Binding-site contacts:
Ligand atom C5' contacts residue THR24 of chain 1.B at 3.6 Å.
Ligand atom C5 contacts residue HIS67 of chain 1.B at 3.7 Å.
Ligand atom P contacts residue TYR62 of chain 1.B at 3.7 Å.
Ligand atom P contacts residue THR24 of chain 1.B at 3.7 Å.
Ligand atom C2 contacts residue HIS67 of chain 1.B at 3.4 Å.
Ligand atom C3' contacts residue ASP21 of chain 1.B at 3.3 Å.
Ligand atom C4 contacts residue HIS67 of chain 1.B at 3.4 Å.
Ligand atom C2 contacts residue GLN69 of chain 1.B at 3.7 Å.
Ligand atom N4 contacts residue CYS95 of chain 1.B at 2.8 Å (h-bond).
Ligand atom O3' contacts residue ASP21 of chain 1.B at 2.4 Å (salt-bridge).
Ligand atom O2 contacts residue VAL26 of chain 1.B at 3.7 Å.
Ligand atom O5' contacts residue LYS61 of chain 1.B at 3.1 Å (salt-bridge).
Ligand atom O1P contacts residue LYS61 of chain 1.B at 2.8 Å (salt-bridge).
Ligand atom O3' contacts residue VAL65 of chain 1.B at 3.5 Å.
Ligand atom C2' contacts residue HIS67 of chain 1.B at 3.7 Å.
Ligand atom N4 contacts residue PRO94 of chain 1.B at 3.3 Å.
Ligand atom N4 contacts residue PHE93 of chain 1.B at 3.5 Å (h-bond).
Ligand atom N3 contacts residue HIS67 of chain 1.B at 3.4 Å.
Ligand atom O5' contacts residue THR24 of chain 1.B at 3.8 Å.
Ligand atom O1P contacts residue TYR62 of chain 1.B at 3.5 Å (h-bond).
Ligand atom P contacts residue LYS61 of chain 1.B at 3.6 Å.
Ligand atom O1P contacts residue LYS58 of chain 1.B at 3.0 Å.
Ligand atom O2P contacts residue TYR62 of chain 1.B at 2.8 Å (h-bond).
Ligand atom O2 contacts residue ASN43 of chain 1.B at 3.6 Å.
Ligand atom C4 contacts residue GLN69 of chain 1.B at 3.6 Å.
Ligand atom O2P contacts residue TRP121 of chain 1.B at 3.2 Å (h-bond).
Ligand atom O2 contacts residue ALA68 of chain 1.B at 3.0 Å (h-bond).
Ligand atom O1P contacts residue ASN23 of chain 1.B at 3.8 Å.
Ligand atom O4' contacts residue VAL26 of chain 1.B at 3.4 Å.
Ligand atom N3 contacts residue ZN1 of chain 1.I at 3.5 Å.
Ligand atom C4' contacts residue ASP21 of chain 1.B at 3.7 Å.
Ligand atom N4 contacts residue GLN69 of chain 1.B at 3.4 Å (h-bond).
Ligand atom O3' contacts residue ASN43 of chain 1.B at 2.8 Å (h-bond).
Ligand atom C4' contacts residue THR24 of chain 1.B at 3.7 Å.
Ligand atom N3 contacts residue GLN69 of chain 1.B at 2.8 Å (h-bond).
Ligand atom C4 contacts residue ZN1 of chain 1.I at 3.1 Å.
Ligand atom O3P contacts residue THR24 of chain 1.B at 2.5 Å (h-bond).
Ligand atom N4 contacts residue ZN1 of chain 1.I at 2.7 Å.
Ligand atom O2 contacts residue GLN69 of chain 1.B at 3.7 Å.
Ligand atom O2 contacts residue HIS67 of chain 1.B at 3.3 Å.

The protein below binds the small molecule below.
Small molecule (SMILES): Nc1ccn([C@H]2C[C@H](O)[C@@H](COP(=O)(O)O)O2)c(=O)n1

Sequence of chain 1.B:
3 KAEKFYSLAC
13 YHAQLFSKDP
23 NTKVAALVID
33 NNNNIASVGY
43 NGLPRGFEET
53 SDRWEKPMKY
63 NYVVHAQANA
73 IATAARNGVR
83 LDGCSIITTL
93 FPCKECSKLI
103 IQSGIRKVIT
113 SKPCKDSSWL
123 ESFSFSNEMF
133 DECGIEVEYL